Sequence of chain 1.A:
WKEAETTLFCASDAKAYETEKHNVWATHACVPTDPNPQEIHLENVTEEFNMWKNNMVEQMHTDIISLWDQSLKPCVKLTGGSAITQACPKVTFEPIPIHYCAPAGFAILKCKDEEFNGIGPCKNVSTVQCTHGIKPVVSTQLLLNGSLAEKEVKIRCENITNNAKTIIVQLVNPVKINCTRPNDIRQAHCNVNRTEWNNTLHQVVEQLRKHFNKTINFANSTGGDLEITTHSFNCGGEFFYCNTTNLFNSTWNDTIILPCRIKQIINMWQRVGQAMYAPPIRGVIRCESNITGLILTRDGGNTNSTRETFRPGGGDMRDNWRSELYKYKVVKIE

Binding-site contacts:
Ligand atom C5 contacts residue ASN207 of chain 1.A at 3.7 Å.
Ligand atom C7 contacts residue ASN207 of chain 1.A at 4.0 Å.
Ligand atom C2 contacts residue ASN207 of chain 1.A at 2.5 Å.
Ligand atom C7 contacts residue ARG203 of chain 1.A at 3.8 Å.
Ligand atom O5 contacts residue ASN207 of chain 1.A at 2.5 Å (h-bond).
Ligand atom C4 contacts residue ASN207 of chain 1.A at 4.3 Å.
Ligand atom O7 contacts residue ARG203 of chain 1.A at 4.0 Å.
Ligand atom C3 contacts residue ASN207 of chain 1.A at 3.8 Å.
Ligand atom C1 contacts residue ASN207 of chain 1.A at 1.5 Å.
Ligand atom N2 contacts residue ARG203 of chain 1.A at 4.3 Å.
Ligand atom O6 contacts residue ASN207 of chain 1.A at 4.3 Å.
Ligand atom O6 contacts residue TRP261 of chain 1.A at 4.1 Å.
Ligand atom O6 contacts residue ASN208 of chain 1.A at 4.2 Å.
Ligand atom C8 contacts residue ARG203 of chain 1.A at 3.6 Å.
Ligand atom N2 contacts residue ASN207 of chain 1.A at 2.8 Å (h-bond).

A small-molecule ligand and the protein it binds are described below.
Small molecule (SMILES): CC(=O)N[C@@H]1[C@@H](O)[C@H](O)[C@@H](CO)O[C@H]1O